Sequence of chain 1.C:
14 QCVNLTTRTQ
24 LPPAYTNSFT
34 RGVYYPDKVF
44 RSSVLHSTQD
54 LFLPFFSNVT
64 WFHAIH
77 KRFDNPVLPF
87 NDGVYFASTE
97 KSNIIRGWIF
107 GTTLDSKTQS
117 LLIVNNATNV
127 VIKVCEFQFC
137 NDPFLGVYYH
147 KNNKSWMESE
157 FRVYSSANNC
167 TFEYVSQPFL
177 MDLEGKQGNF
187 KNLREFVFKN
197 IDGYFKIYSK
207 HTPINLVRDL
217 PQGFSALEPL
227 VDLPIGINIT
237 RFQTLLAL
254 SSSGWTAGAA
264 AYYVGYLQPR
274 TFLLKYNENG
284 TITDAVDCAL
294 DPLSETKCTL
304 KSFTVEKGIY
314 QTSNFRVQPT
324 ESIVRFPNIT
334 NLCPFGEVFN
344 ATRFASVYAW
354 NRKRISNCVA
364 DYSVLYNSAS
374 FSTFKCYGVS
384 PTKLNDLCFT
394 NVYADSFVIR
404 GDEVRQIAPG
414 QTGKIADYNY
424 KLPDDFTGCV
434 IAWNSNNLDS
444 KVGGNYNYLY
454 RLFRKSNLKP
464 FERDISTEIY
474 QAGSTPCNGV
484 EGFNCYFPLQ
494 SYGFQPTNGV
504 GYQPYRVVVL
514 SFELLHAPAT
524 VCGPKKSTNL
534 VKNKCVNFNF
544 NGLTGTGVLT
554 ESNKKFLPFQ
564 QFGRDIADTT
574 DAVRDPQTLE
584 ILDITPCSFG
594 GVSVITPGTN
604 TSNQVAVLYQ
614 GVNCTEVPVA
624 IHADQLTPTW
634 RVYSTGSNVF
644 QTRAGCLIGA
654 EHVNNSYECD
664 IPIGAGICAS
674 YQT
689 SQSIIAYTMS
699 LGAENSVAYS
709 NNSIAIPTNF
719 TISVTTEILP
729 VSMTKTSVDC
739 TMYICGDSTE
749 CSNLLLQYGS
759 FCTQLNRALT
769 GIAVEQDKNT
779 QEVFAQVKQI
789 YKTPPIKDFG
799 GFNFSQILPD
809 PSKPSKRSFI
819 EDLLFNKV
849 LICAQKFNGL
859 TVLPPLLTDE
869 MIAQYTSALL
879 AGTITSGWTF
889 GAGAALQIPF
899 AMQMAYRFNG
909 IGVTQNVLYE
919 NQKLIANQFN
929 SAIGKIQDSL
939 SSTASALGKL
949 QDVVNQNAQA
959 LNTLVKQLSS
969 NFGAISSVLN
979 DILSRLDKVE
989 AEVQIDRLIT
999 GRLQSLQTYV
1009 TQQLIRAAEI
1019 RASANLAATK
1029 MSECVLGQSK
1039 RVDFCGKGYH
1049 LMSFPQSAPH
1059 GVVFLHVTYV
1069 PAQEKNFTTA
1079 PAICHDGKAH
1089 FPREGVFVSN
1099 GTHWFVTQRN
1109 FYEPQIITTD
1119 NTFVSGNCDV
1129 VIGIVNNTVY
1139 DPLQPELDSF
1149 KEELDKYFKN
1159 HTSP

Sequence of chain 1.A:
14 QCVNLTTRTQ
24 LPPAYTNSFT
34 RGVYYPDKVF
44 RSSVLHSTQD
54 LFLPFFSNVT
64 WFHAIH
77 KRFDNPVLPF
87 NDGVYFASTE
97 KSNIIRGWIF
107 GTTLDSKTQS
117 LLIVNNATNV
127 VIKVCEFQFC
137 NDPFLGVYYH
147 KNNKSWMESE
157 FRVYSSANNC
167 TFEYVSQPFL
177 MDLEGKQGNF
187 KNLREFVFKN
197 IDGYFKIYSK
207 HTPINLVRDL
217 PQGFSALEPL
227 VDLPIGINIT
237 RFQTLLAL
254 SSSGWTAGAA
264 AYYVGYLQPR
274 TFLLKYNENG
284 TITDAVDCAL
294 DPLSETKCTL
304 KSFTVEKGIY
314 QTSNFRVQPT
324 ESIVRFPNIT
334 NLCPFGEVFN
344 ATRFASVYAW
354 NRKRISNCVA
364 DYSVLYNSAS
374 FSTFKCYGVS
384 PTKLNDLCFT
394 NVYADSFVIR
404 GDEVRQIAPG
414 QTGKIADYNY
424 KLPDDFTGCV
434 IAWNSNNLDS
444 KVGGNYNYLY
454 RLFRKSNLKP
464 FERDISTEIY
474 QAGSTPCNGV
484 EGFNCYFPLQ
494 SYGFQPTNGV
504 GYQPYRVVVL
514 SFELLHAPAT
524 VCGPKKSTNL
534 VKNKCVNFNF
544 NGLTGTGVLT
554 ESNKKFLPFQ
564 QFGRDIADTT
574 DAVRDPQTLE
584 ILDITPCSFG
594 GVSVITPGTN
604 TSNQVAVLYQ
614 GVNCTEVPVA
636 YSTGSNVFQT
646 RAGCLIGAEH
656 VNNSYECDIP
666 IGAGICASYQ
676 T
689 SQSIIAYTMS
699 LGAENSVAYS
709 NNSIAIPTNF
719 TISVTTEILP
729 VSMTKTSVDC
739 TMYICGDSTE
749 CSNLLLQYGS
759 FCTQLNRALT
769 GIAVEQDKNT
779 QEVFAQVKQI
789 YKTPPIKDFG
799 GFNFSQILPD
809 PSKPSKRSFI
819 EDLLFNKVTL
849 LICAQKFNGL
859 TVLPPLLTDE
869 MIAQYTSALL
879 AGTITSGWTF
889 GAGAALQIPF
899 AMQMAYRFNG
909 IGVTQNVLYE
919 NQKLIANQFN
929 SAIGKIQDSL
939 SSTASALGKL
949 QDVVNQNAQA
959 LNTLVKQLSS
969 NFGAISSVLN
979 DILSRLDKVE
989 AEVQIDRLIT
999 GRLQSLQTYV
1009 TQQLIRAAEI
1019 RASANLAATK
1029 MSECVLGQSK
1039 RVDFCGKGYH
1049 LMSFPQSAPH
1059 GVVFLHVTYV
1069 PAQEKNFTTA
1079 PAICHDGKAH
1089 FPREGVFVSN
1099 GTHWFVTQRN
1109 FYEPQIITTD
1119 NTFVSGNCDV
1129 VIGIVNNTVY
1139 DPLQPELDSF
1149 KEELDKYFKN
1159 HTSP

The protein below binds the small molecule below.
Small molecule (SMILES): CC(=O)N[C@@H]1[C@@H](O)[C@H](O)[C@@H](CO)O[C@H]1O

Binding-site contacts:
Ligand atom C2 contacts residue ASN709 of chain 1.C at 2.5 Å.
Ligand atom C1 contacts residue ASP796 of chain 1.A at 3.8 Å.
Ligand atom O5 contacts residue ASN709 of chain 1.C at 2.4 Å (h-bond).
Ligand atom O7 contacts residue ASN709 of chain 1.C at 3.0 Å (h-bond).
Ligand atom C4 contacts residue ASN709 of chain 1.C at 4.2 Å.
Ligand atom N2 contacts residue ASN710 of chain 1.C at 3.6 Å.
Ligand atom O5 contacts residue ASP796 of chain 1.A at 3.4 Å (salt-bridge).
Ligand atom C5 contacts residue ASN709 of chain 1.C at 3.7 Å.
Ligand atom C1 contacts residue ASN709 of chain 1.C at 1.4 Å.
Ligand atom C7 contacts residue ASN709 of chain 1.C at 3.4 Å.
Ligand atom O7 contacts residue ASN710 of chain 1.C at 3.5 Å.
Ligand atom C8 contacts residue ASN710 of chain 1.C at 4.0 Å.
Ligand atom O6 contacts residue ASP796 of chain 1.A at 4.0 Å.
Ligand atom C3 contacts residue ASN709 of chain 1.C at 3.8 Å.
Ligand atom N2 contacts residue ASN709 of chain 1.C at 2.9 Å (h-bond).
Ligand atom C8 contacts residue GLY1131 of chain 1.C at 4.2 Å.
Ligand atom C7 contacts residue ASN710 of chain 1.C at 3.5 Å.